Binding-site contacts:
Ligand atom O contacts residue LYS8 of chain 6.P at 2.2 Å.
Ligand atom C contacts residue ASP1071 of chain 6.D at 2.3 Å.
Ligand atom C contacts residue LYS8 of chain 6.P at 2.9 Å.
Ligand atom O contacts residue ASP1071 of chain 6.D at 0.9 Å.
Ligand atom NH2 contacts residue PHE1083 of chain 6.D at 0.8 Å.
Ligand atom NZ contacts residue ASN1074 of chain 6.D at 1.1 Å (h-bond).
Ligand atom CB contacts residue LYS8 of chain 6.P at 2.2 Å.
Ligand atom NH1 contacts residue PHE1083 of chain 6.D at 1.2 Å.
Ligand atom CB contacts residue PHE1066 of chain 6.D at 2.4 Å (hydrophobic).
Ligand atom CD contacts residue PHE1083 of chain 6.D at 2.5 Å (hydrophobic).
Ligand atom CB contacts residue ARG11 of chain 6.P at 1.1 Å.
Ligand atom O contacts residue ASP1071 of chain 6.D at 2.6 Å (salt-bridge).
Ligand atom N contacts residue ASP1071 of chain 6.D at 1.7 Å.
Ligand atom N contacts residue LYS8 of chain 6.P at 2.1 Å (salt-bridge).
Ligand atom CA contacts residue ASP1071 of chain 6.D at 2.1 Å.
Ligand atom CA contacts residue ARG11 of chain 6.P at 2.4 Å.
Ligand atom CG contacts residue TYR1076 of chain 6.D at 2.9 Å (hydrophobic).
Ligand atom NE contacts residue PHE1066 of chain 6.D at 2.2 Å.
Ligand atom CD contacts residue TYR1076 of chain 6.D at 2.5 Å (hydrophobic).
Ligand atom CB contacts residue ASP1071 of chain 6.D at 2.7 Å.
Ligand atom NH1 contacts residue CYS1079 of chain 6.D at 2.3 Å (h-bond).
Ligand atom N contacts residue CYS1079 of chain 6.D at 2.6 Å (h-bond).
Ligand atom CG contacts residue PHE1066 of chain 6.D at 1.9 Å (hydrophobic).
Ligand atom N contacts residue ASP1071 of chain 6.D at 2.7 Å (salt-bridge).
Ligand atom CD contacts residue ASN1074 of chain 6.D at 2.5 Å.
Ligand atom CG contacts residue CYS1079 of chain 6.D at 2.2 Å (hydrophobic).
Ligand atom CZ contacts residue PHE1083 of chain 6.D at 0.9 Å (hydrophobic).
Ligand atom N contacts residue GLY105 of chain 6.F at 2.8 Å (h-bond).
Ligand atom CA contacts residue ASP1071 of chain 6.D at 2.1 Å.
Ligand atom CA contacts residue LYS8 of chain 6.P at 2.5 Å.
Ligand atom O contacts residue VAL127 of chain 6.F at 2.5 Å (h-bond).
Ligand atom N contacts residue ASP1071 of chain 6.D at 1.4 Å (salt-bridge).
Ligand atom CG contacts residue ASN1074 of chain 6.D at 1.5 Å.
Ligand atom NE contacts residue PHE1083 of chain 6.D at 1.8 Å.
Ligand atom CA contacts residue CYS1079 of chain 6.D at 2.9 Å (hydrophobic).
Ligand atom CE contacts residue ASN1074 of chain 6.D at 1.9 Å.
Ligand atom N contacts residue ALA1070 of chain 6.D at 2.1 Å.
Ligand atom CD contacts residue PHE1066 of chain 6.D at 1.0 Å (hydrophobic).
Ligand atom C contacts residue ASP1071 of chain 6.D at 0.9 Å.
Ligand atom CB contacts residue ASN1074 of chain 6.D at 2.8 Å.

Sequence of chain 6.D:
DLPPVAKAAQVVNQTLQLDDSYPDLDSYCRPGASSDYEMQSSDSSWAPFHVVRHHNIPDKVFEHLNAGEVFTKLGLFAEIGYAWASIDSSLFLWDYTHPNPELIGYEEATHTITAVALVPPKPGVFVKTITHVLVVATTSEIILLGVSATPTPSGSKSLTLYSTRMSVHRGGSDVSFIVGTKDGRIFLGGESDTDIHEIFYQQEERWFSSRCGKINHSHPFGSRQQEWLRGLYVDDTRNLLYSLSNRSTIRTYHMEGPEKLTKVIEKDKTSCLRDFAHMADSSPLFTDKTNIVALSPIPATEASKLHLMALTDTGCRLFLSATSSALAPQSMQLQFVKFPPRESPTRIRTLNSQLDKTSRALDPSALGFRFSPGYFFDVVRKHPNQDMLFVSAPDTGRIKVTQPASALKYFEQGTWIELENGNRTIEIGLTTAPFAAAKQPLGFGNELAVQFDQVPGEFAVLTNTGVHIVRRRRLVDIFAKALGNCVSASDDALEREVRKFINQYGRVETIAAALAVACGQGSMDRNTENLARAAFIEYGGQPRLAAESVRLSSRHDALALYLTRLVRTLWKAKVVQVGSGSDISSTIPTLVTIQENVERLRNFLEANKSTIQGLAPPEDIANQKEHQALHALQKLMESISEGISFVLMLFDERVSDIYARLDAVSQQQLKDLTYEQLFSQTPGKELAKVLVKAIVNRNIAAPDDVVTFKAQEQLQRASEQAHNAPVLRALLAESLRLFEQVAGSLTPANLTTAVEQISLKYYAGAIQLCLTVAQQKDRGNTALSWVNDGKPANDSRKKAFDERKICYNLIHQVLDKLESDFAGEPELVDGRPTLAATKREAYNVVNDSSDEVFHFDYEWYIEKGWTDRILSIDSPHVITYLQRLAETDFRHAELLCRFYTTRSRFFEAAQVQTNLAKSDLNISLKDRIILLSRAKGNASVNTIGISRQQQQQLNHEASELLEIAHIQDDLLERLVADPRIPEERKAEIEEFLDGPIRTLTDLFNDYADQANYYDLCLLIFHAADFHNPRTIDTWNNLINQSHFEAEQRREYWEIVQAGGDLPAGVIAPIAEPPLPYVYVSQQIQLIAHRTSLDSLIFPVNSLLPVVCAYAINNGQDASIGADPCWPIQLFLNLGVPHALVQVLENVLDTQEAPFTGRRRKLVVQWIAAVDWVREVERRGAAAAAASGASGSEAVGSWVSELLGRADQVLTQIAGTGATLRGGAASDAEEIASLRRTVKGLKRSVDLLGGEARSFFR

Sequence of chain 6.F:
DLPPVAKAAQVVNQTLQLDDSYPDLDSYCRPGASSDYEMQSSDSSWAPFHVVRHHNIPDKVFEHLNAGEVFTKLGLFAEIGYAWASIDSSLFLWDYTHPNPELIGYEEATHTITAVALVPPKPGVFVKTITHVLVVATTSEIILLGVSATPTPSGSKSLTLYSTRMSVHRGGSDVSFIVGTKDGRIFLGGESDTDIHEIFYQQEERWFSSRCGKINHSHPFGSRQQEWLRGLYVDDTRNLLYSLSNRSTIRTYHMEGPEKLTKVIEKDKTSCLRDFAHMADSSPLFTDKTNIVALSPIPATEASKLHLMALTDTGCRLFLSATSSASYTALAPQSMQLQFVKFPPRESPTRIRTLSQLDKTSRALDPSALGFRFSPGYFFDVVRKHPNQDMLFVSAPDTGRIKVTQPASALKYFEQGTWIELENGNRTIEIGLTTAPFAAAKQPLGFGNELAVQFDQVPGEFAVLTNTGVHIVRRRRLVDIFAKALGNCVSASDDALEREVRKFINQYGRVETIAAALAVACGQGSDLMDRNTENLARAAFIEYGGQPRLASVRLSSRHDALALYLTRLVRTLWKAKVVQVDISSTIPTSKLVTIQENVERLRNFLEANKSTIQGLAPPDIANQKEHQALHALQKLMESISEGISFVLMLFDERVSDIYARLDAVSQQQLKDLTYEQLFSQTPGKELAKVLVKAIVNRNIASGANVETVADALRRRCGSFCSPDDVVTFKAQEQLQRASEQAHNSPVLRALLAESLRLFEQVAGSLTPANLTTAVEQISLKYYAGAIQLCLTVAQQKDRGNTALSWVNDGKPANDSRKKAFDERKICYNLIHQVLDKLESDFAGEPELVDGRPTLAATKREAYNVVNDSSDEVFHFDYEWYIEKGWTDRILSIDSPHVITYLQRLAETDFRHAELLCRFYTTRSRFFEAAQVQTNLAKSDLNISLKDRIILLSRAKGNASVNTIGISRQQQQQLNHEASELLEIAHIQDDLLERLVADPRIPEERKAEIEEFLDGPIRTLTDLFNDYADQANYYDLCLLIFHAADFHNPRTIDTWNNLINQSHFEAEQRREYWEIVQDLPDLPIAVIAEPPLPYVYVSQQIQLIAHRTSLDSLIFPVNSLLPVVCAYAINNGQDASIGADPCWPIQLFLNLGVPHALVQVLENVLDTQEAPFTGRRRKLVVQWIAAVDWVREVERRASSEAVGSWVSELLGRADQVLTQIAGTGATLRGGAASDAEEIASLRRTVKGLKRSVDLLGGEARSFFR

Sequence of chain 6.P:
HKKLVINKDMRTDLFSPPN

A protein and the small-molecule ligand that binds it are described below.
Small molecule (SMILES): CSCC[C@H](NC(=O)[C@@H]1CCCN1C(=O)[C@H](CC(C)C)NC(=O)[C@H](CC(C)C)NC(=O)[C@H](CCCCN)NC(=O)[C@H](C)NC(=O)[C@H](CCCCN)NC(=O)[C@@H](N)CCCN=C(N)N)C(=O)N[C@@H](CCC(=O)O)C(=O)N[C@@H](CCC(=O)O)C(=O)N[C@@H](C)C(=O)N[C@@H](CC(C)C)C(=O)N[C@@H](CC(C)C)C(=O)N1CCC[C@H]1C=O